Sequence of chain 1.D:
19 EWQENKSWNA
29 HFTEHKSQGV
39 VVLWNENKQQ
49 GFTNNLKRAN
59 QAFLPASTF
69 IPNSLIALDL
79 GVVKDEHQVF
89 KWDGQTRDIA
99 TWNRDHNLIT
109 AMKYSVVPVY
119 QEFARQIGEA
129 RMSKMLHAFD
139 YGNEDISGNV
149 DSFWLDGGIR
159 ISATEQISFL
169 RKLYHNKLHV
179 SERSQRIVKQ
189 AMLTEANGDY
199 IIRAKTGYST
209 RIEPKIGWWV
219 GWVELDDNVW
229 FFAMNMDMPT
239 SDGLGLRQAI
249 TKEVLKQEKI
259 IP

Binding-site contacts:
Ligand atom C4 contacts residue PHE30 of chain 1.D at 3.1 Å (hydrophobic).
Ligand atom C2 contacts residue ASN27 of chain 1.D at 3.7 Å.
Ligand atom C3 contacts residue ASN27 of chain 1.D at 4.1 Å.
Ligand atom OH contacts residue ASN27 of chain 1.D at 3.3 Å (h-bond).
Ligand atom OH contacts residue GLN36 of chain 1.D at 3.6 Å.
Ligand atom C3 contacts residue GLN36 of chain 1.D at 3.5 Å.
Ligand atom OH contacts residue ASN52 of chain 1.D at 4.0 Å.
Ligand atom C3 contacts residue THR31 of chain 1.D at 3.9 Å.
Ligand atom OH contacts residue SER35 of chain 1.D at 4.4 Å.
Ligand atom C4 contacts residue SER35 of chain 1.D at 4.0 Å.
Ligand atom C4 contacts residue GLN36 of chain 1.D at 4.2 Å.
Ligand atom C3 contacts residue PHE30 of chain 1.D at 4.4 Å (hydrophobic).
Ligand atom OH contacts residue PHE30 of chain 1.D at 3.5 Å.
Ligand atom C1 contacts residue GLN36 of chain 1.D at 3.8 Å.
Ligand atom C3 contacts residue SER35 of chain 1.D at 4.2 Å.
Ligand atom C2 contacts residue GLN36 of chain 1.D at 3.8 Å.
Ligand atom C4 contacts residue THR31 of chain 1.D at 4.3 Å.
Ligand atom OH contacts residue GLY37 of chain 1.D at 3.3 Å (h-bond).
Ligand atom C4 contacts residue ASN27 of chain 1.D at 3.4 Å.

A protein and the small-molecule ligand that binds it are described below.
Small molecule (SMILES): CCCCO